Binding-site contacts:
Ligand atom O7 contacts residue ASN87 of chain 1.A at 2.8 Å (h-bond).
Ligand atom O5 contacts residue GLN20 of chain 1.A at 3.4 Å.
Ligand atom C1 contacts residue GLN20 of chain 1.A at 4.5 Å.
Ligand atom C8 contacts residue ASN87 of chain 1.A at 4.4 Å.
Ligand atom C5 contacts residue ASN87 of chain 1.A at 3.6 Å.
Ligand atom C3 contacts residue ASN87 of chain 1.A at 3.8 Å.
Ligand atom O5 contacts residue ASN87 of chain 1.A at 2.3 Å (h-bond).
Ligand atom O6 contacts residue ASP24 of chain 1.A at 3.2 Å (salt-bridge).
Ligand atom C6 contacts residue ASP24 of chain 1.A at 3.6 Å.
Ligand atom C5 contacts residue GLN20 of chain 1.A at 4.2 Å.
Ligand atom C1 contacts residue ASN87 of chain 1.A at 1.4 Å.
Ligand atom C8 contacts residue MET144 of chain 1.A at 3.5 Å (hydrophobic).
Ligand atom C7 contacts residue ASN87 of chain 1.A at 3.1 Å.
Ligand atom C6 contacts residue GLN20 of chain 1.A at 3.5 Å.
Ligand atom C8 contacts residue GLN90 of chain 1.A at 4.2 Å.
Ligand atom N2 contacts residue ASN87 of chain 1.A at 3.0 Å (h-bond).
Ligand atom C4 contacts residue ASN87 of chain 1.A at 4.3 Å.
Ligand atom C2 contacts residue ASN87 of chain 1.A at 2.5 Å.
Ligand atom O6 contacts residue GLN20 of chain 1.A at 3.7 Å.

Sequence of chain 1.A:
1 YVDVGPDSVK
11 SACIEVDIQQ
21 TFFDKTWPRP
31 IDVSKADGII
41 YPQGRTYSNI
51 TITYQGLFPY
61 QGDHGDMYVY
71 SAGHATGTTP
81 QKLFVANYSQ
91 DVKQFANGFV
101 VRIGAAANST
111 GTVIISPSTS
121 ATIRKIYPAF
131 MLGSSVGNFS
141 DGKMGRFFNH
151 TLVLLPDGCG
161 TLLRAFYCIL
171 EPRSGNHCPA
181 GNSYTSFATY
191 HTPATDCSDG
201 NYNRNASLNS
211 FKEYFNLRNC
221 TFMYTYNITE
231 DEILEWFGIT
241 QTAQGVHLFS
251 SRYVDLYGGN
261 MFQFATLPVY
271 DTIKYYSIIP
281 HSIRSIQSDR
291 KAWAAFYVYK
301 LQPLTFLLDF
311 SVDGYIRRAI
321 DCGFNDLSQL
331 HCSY

This small molecule binds to this protein.
Small molecule (SMILES): CC(=O)N[C@H]1[C@H](O[C@H]2[C@H](O)[C@@H](NC(C)=O)CO[C@@H]2CO)O[C@H](CO)[C@@H](O[C@@H]2O[C@H](CO)[C@@H](O)[C@H](O)[C@@H]2O)[C@@H]1O